Sequence of chain 1.E:
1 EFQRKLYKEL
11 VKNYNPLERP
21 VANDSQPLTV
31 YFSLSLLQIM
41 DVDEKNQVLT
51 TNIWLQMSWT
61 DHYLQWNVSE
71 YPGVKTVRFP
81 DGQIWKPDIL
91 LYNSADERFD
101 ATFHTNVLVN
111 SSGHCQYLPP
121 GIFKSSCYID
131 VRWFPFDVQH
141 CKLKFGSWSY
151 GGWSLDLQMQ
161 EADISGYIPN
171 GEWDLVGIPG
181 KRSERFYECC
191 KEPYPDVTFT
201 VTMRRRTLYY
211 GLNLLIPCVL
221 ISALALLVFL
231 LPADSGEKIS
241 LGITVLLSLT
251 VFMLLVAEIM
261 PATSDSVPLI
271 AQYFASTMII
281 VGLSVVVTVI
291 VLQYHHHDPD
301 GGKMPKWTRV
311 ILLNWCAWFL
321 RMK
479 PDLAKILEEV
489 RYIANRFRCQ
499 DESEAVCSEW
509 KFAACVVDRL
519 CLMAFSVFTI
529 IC

The small molecule below binds the protein below.
Small molecule (SMILES): CC(=O)N[C@@H]1[C@@H](O)[C@H](O)[C@@H](CO)O[C@H]1O

Binding-site contacts:
Ligand atom C3 contacts residue ASN67 of chain 1.E at 3.8 Å.
Ligand atom C4 contacts residue ASN67 of chain 1.E at 4.2 Å.
Ligand atom C7 contacts residue ASN67 of chain 1.E at 3.5 Å.
Ligand atom O5 contacts residue ASN67 of chain 1.E at 2.3 Å (h-bond).
Ligand atom C5 contacts residue ASN67 of chain 1.E at 3.6 Å.
Ligand atom C8 contacts residue ASN67 of chain 1.E at 4.3 Å.
Ligand atom O5 contacts residue SER69 of chain 1.E at 3.3 Å.
Ligand atom C5 contacts residue SER69 of chain 1.E at 3.5 Å.
Ligand atom C1 contacts residue ASN67 of chain 1.E at 1.4 Å.
Ligand atom O7 contacts residue ASN67 of chain 1.E at 4.0 Å.
Ligand atom O5 contacts residue GLU70 of chain 1.E at 3.7 Å.
Ligand atom C2 contacts residue ASN67 of chain 1.E at 2.4 Å.
Ligand atom C6 contacts residue SER69 of chain 1.E at 4.0 Å.
Ligand atom N2 contacts residue ASN67 of chain 1.E at 2.9 Å (h-bond).
Ligand atom C1 contacts residue SER69 of chain 1.E at 3.5 Å.
Ligand atom O6 contacts residue GLU70 of chain 1.E at 4.0 Å.
Ligand atom C1 contacts residue GLU70 of chain 1.E at 4.1 Å.